Sequence of chain 2.A:
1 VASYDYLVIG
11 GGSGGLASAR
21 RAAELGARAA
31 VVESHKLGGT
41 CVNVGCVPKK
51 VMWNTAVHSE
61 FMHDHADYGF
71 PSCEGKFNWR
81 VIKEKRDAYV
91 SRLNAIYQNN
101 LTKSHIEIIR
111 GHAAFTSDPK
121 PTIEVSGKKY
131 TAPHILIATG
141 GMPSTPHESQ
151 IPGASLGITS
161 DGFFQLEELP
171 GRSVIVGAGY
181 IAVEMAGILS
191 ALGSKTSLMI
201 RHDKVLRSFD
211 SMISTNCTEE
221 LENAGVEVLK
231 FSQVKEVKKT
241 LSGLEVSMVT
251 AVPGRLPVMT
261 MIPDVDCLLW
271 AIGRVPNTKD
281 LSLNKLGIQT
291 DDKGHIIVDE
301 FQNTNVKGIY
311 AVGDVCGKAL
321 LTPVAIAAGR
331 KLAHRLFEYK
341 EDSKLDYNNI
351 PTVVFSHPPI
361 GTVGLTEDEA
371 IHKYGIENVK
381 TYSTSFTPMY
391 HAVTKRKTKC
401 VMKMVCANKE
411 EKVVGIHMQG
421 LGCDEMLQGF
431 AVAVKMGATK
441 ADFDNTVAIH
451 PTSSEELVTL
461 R

Sequence of chain 1.A:
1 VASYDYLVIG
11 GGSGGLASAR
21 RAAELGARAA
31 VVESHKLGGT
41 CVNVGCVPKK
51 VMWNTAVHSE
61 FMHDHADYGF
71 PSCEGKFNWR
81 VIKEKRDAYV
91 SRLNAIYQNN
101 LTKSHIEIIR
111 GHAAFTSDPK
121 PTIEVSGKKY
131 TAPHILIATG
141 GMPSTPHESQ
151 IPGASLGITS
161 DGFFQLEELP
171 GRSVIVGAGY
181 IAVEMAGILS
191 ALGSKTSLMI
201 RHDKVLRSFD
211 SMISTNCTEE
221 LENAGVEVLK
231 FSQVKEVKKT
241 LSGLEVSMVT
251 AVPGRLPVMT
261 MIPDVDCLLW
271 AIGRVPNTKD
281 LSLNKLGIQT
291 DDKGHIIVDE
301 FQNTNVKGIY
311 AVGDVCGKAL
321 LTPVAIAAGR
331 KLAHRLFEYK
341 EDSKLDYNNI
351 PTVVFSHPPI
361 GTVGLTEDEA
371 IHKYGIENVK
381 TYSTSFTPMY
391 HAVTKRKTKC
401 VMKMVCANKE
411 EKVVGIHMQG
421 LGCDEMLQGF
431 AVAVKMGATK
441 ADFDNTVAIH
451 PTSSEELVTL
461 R

The small molecule below binds the protein below.
Small molecule (SMILES): O=C(O)CCC1c2ccc(O)cc2Oc2cc(O)ccc21

Binding-site contacts:
Ligand atom C8 contacts residue HXP1 of chain 2.C at 0.1 Å.
Ligand atom C2 contacts residue VAL57 of chain 2.A at 3.6 Å (hydrophobic).
Ligand atom C2' contacts residue HIS58 of chain 2.A at 3.1 Å.
Ligand atom O2' contacts residue HIS65 of chain 1.A at 3.1 Å (h-bond).
Ligand atom O2' contacts residue PHE61 of chain 1.A at 3.4 Å.
Ligand atom C4 contacts residue HXP1 of chain 2.C at 0.5 Å.
Ligand atom O1' contacts residue HIS65 of chain 1.A at 2.7 Å (h-bond).
Ligand atom O3 contacts residue ASN54 of chain 2.A at 3.4 Å (h-bond).
Ligand atom O2' contacts residue HIS65 of chain 2.A at 3.6 Å (h-bond).
Ligand atom O10 contacts residue HXP1 of chain 2.C at 0.5 Å (h-bond).
Ligand atom C3' contacts residue HIS58 of chain 2.A at 3.1 Å.
Ligand atom O6 contacts residue ASN54 of chain 1.A at 3.4 Å (h-bond).
Ligand atom O2' contacts residue HXP1 of chain 2.C at 1.3 Å.
Ligand atom C3' contacts residue HIS65 of chain 1.A at 3.2 Å.
Ligand atom C1' contacts residue HXP1 of chain 2.C at 0.2 Å.
Ligand atom C4A contacts residue HXP1 of chain 2.C at 0.4 Å.
Ligand atom C9A contacts residue PHE61 of chain 1.A at 3.6 Å (hydrophobic).
Ligand atom C4A contacts residue PHE61 of chain 1.A at 3.6 Å (hydrophobic).
Ligand atom O3 contacts residue TYR390 of chain 1.A at 3.5 Å.
Ligand atom C9 contacts residue PHE61 of chain 2.A at 3.4 Å (hydrophobic).
Ligand atom C1' contacts residue PHE61 of chain 2.A at 3.5 Å (hydrophobic).
Ligand atom C9 contacts residue HXP1 of chain 2.C at 0.1 Å.
Ligand atom O1' contacts residue HXP1 of chain 2.C at 1.6 Å (h-bond).
Ligand atom C6 contacts residue VAL57 of chain 1.A at 3.5 Å (hydrophobic).
Ligand atom O6 contacts residue HXP1 of chain 2.C at 0.5 Å (h-bond).
Ligand atom C5 contacts residue HXP1 of chain 2.C at 0.5 Å.
Ligand atom O1' contacts residue HIS58 of chain 2.A at 2.8 Å (h-bond).
Ligand atom C9A contacts residue HXP1 of chain 2.C at 0.1 Å.
Ligand atom C2' contacts residue HXP1 of chain 2.C at 1.5 Å.
Ligand atom C3 contacts residue HXP1 of chain 2.C at 0.3 Å.
Ligand atom C1 contacts residue HXP1 of chain 2.C at 0.1 Å.
Ligand atom C9 contacts residue PHE61 of chain 1.A at 3.4 Å (hydrophobic).
Ligand atom C5A contacts residue HXP1 of chain 2.C at 0.4 Å.
Ligand atom C8A contacts residue HXP1 of chain 2.C at 0.1 Å.
Ligand atom C3' contacts residue HXP1 of chain 2.C at 1.3 Å.
Ligand atom C6 contacts residue HXP1 of chain 2.C at 0.3 Å.
Ligand atom C7 contacts residue VAL57 of chain 1.A at 3.5 Å (hydrophobic).
Ligand atom O3 contacts residue HXP1 of chain 2.C at 0.5 Å (h-bond).
Ligand atom C7 contacts residue HXP1 of chain 2.C at 0.1 Å.
Ligand atom C2 contacts residue HXP1 of chain 2.C at 0.1 Å.